The protein below binds the small molecule below.
Small molecule (SMILES): Nc1ncnc2c1ncn2[C@@H]1O[C@H](CO[P](=O)(O)O[C@H]2[C@@H](O)[C@H](n3cnc4c(N)ncnc43)O[C@@H]2CO[P](=O)(O)O[C@H]2[C@@H](O)[C@H](n3cnc4c(N)ncnc43)O[C@@H]2CO)[C@@H](O)[C@H]1O

Sequence of chain 14.C:
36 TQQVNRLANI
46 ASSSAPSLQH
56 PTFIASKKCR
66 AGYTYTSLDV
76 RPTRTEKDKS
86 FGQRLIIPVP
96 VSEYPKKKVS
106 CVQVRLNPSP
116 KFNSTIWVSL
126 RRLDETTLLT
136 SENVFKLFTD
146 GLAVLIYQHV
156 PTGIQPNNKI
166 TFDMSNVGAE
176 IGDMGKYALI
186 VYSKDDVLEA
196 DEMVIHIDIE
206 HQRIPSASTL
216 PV

Sequence of chain 15.B:
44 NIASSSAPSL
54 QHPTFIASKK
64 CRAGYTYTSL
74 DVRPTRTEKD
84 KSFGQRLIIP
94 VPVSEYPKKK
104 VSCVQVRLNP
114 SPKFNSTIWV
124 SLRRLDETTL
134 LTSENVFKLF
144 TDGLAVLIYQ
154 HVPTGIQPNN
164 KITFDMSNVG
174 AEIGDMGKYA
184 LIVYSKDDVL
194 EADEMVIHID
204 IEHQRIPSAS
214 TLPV

Binding-site contacts:
Ligand atom OP1 contacts residue SER211 of chain 15.B at 4.3 Å.
Ligand atom O2' contacts residue ARG208 of chain 15.B at 4.1 Å.
Ligand atom OP2 contacts residue ARG208 of chain 14.C at 4.4 Å.
Ligand atom O2' contacts residue ALA66 of chain 15.B at 3.6 Å.
Ligand atom O5' contacts residue ARG208 of chain 14.C at 4.0 Å.
Ligand atom OP1 contacts residue ARG208 of chain 14.C at 4.1 Å.
Ligand atom OP1 contacts residue ARG208 of chain 15.B at 4.1 Å.
Ligand atom O2' contacts residue GLY67 of chain 15.B at 3.3 Å (h-bond).
Ligand atom N3 contacts residue ARG65 of chain 15.B at 4.1 Å.
Ligand atom C1' contacts residue GLY67 of chain 15.B at 4.4 Å.
Ligand atom O2' contacts residue ARG65 of chain 15.B at 4.3 Å.
Ligand atom P contacts residue ARG208 of chain 14.C at 4.5 Å.